A protein and the small-molecule ligand that binds it are described below.
Small molecule (SMILES): O=C1NC(=O)[C@@]2(CCOc3ccc(F)cc32)N1

Binding-site contacts:
Ligand atom C6 contacts residue NAP1 of chain 1.B at 3.7 Å.
Ligand atom C2 contacts residue PHE123 of chain 1.A at 3.6 Å (hydrophobic).
Ligand atom C6 contacts residue CYS299 of chain 1.A at 3.8 Å (hydrophobic).
Ligand atom C9 contacts residue HIS111 of chain 1.A at 3.2 Å.
Ligand atom C11 contacts residue TRP21 of chain 1.A at 3.2 Å (hydrophobic).
Ligand atom O1 contacts residue LEU301 of chain 1.A at 4.2 Å.
Ligand atom C8 contacts residue NAP1 of chain 1.B at 3.1 Å.
Ligand atom C2 contacts residue TRP21 of chain 1.A at 4.3 Å (hydrophobic).
Ligand atom O3 contacts residue TRP80 of chain 1.A at 3.4 Å.
Ligand atom O3 contacts residue HIS111 of chain 1.A at 2.8 Å (h-bond).
Ligand atom N2 contacts residue TYR49 of chain 1.A at 3.3 Å (h-bond).
Ligand atom O2 contacts residue TYR49 of chain 1.A at 2.8 Å (h-bond).
Ligand atom N2 contacts residue NAP1 of chain 1.B at 3.4 Å.
Ligand atom F1 contacts residue VAL48 of chain 1.A at 3.8 Å.
Ligand atom C10 contacts residue TRP21 of chain 1.A at 3.6 Å (hydrophobic).
Ligand atom C4 contacts residue TRP21 of chain 1.A at 3.8 Å (hydrophobic).
Ligand atom N1 contacts residue NAP1 of chain 1.B at 3.3 Å.
Ligand atom C3 contacts residue TRP21 of chain 1.A at 4.2 Å (hydrophobic).
Ligand atom C9 contacts residue NAP1 of chain 1.B at 3.5 Å.
Ligand atom N2 contacts residue HIS111 of chain 1.A at 3.0 Å (h-bond).
Ligand atom C9 contacts residue TRP112 of chain 1.A at 3.8 Å (hydrophobic).
Ligand atom C8 contacts residue TYR49 of chain 1.A at 3.4 Å (hydrophobic).
Ligand atom O1 contacts residue TRP220 of chain 1.A at 3.7 Å.
Ligand atom N1 contacts residue TRP21 of chain 1.A at 3.1 Å.
Ligand atom C7 contacts residue TRP21 of chain 1.A at 4.0 Å (hydrophobic).
Ligand atom C6 contacts residue TRP112 of chain 1.A at 3.8 Å (hydrophobic).
Ligand atom C5 contacts residue TRP112 of chain 1.A at 3.5 Å (hydrophobic).
Ligand atom C3 contacts residue PHE123 of chain 1.A at 3.6 Å (hydrophobic).
Ligand atom C5 contacts residue CYS299 of chain 1.A at 4.2 Å (hydrophobic).
Ligand atom C4 contacts residue TRP220 of chain 1.A at 4.1 Å (hydrophobic).
Ligand atom O2 contacts residue NAP1 of chain 1.B at 3.1 Å.
Ligand atom C7 contacts residue NAP1 of chain 1.B at 3.9 Å.
Ligand atom F1 contacts residue TRP21 of chain 1.A at 3.5 Å.
Ligand atom C1 contacts residue TRP21 of chain 1.A at 3.4 Å (hydrophobic).
Ligand atom C5 contacts residue LEU301 of chain 1.A at 4.0 Å (hydrophobic).
Ligand atom C8 contacts residue HIS111 of chain 1.A at 4.2 Å.
Ligand atom O3 contacts residue NAP1 of chain 1.B at 3.6 Å (h-bond).
Ligand atom O3 contacts residue TRP112 of chain 1.A at 2.9 Å (h-bond).
Ligand atom O2 contacts residue TRP21 of chain 1.A at 3.0 Å.
Ligand atom C8 contacts residue TRP21 of chain 1.A at 3.4 Å (hydrophobic).

Sequence of chain 1.A:
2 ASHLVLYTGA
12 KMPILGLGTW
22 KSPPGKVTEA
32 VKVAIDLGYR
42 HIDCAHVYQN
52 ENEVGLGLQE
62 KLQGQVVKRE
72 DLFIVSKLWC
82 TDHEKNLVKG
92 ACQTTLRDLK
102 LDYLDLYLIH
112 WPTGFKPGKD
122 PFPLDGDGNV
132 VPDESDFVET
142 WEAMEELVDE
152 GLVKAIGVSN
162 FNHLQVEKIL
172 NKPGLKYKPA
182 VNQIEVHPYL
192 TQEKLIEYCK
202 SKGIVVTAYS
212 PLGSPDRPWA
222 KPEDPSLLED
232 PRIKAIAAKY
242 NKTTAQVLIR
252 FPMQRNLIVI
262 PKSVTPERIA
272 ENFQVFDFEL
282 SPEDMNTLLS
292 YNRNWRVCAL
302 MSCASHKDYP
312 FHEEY